The small molecule below binds the protein below.
Small molecule (SMILES): FC(F)c1nc2ccccc2[nH]1

Binding-site contacts:
Ligand atom N7 contacts residue GLY98 of chain 2.A at 3.1 Å (h-bond).
Ligand atom N9 contacts residue VAL45 of chain 2.A at 4.1 Å.
Ligand atom F11 contacts residue CYS99 of chain 2.A at 3.4 Å.
Ligand atom C10 contacts residue CYS99 of chain 2.A at 3.4 Å (hydrophobic).
Ligand atom C8 contacts residue GLY98 of chain 2.A at 3.2 Å.
Ligand atom C1 contacts residue GLY98 of chain 2.A at 3.9 Å.
Ligand atom F12 contacts residue LEU100 of chain 2.A at 3.9 Å.
Ligand atom C3 contacts residue GLU142 of chain 2.A at 4.2 Å.
Ligand atom C2 contacts residue GLY98 of chain 2.A at 3.3 Å.
Ligand atom C10 contacts residue LEU100 of chain 2.A at 4.1 Å (hydrophobic).
Ligand atom N7 contacts residue TYR69 of chain 2.A at 2.7 Å (h-bond).
Ligand atom C1 contacts residue TYR69 of chain 2.A at 3.5 Å (hydrophobic).
Ligand atom C8 contacts residue CYS99 of chain 2.A at 3.6 Å (hydrophobic).
Ligand atom F11 contacts residue ARG68 of chain 2.A at 3.9 Å.
Ligand atom F12 contacts residue ARG68 of chain 2.A at 3.0 Å.
Ligand atom C3 contacts residue HIS141 of chain 2.A at 4.1 Å.
Ligand atom C5 contacts residue HIS141 of chain 2.A at 3.3 Å.
Ligand atom N7 contacts residue CYS99 of chain 2.A at 4.1 Å.
Ligand atom C5 contacts residue GLU142 of chain 2.A at 3.8 Å.
Ligand atom N9 contacts residue GLY98 of chain 2.A at 3.4 Å (h-bond).
Ligand atom C3 contacts residue VAL45 of chain 2.A at 3.7 Å (hydrophobic).
Ligand atom C1 contacts residue GLU97 of chain 2.A at 3.9 Å.
Ligand atom C5 contacts residue VAL45 of chain 2.A at 4.1 Å (hydrophobic).
Ligand atom N9 contacts residue CYS99 of chain 2.A at 4.0 Å.
Ligand atom C6 contacts residue GLU97 of chain 2.A at 4.1 Å.
Ligand atom C6 contacts residue VAL138 of chain 2.A at 4.1 Å (hydrophobic).
Ligand atom C6 contacts residue HIS141 of chain 2.A at 3.8 Å.
Ligand atom C4 contacts residue VAL45 of chain 2.A at 3.8 Å (hydrophobic).
Ligand atom C8 contacts residue TYR69 of chain 2.A at 3.9 Å (hydrophobic).
Ligand atom C2 contacts residue VAL45 of chain 2.A at 3.9 Å (hydrophobic).
Ligand atom C10 contacts residue GLY98 of chain 2.A at 3.6 Å.
Ligand atom C2 contacts residue TYR69 of chain 2.A at 3.4 Å (hydrophobic).
Ligand atom C4 contacts residue GLU142 of chain 2.A at 3.1 Å.
Ligand atom C10 contacts residue ARG68 of chain 2.A at 4.0 Å.
Ligand atom F11 contacts residue GLY98 of chain 2.A at 3.4 Å.
Ligand atom C3 contacts residue GLY98 of chain 2.A at 3.5 Å.
Ligand atom F12 contacts residue GLY44 of chain 2.A at 4.2 Å.
Ligand atom F11 contacts residue TYR69 of chain 2.A at 3.9 Å.
Ligand atom C4 contacts residue HIS141 of chain 2.A at 3.5 Å.
Ligand atom C5 contacts residue VAL138 of chain 2.A at 3.9 Å (hydrophobic).

Sequence of chain 2.A:
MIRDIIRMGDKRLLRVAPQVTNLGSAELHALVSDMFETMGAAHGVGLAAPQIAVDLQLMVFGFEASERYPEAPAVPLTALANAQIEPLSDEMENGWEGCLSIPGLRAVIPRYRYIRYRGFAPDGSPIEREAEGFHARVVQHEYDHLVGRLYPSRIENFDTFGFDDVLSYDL